Binding-site contacts:
Ligand atom O3 contacts residue THR248 of chain 2.A at 3.7 Å.
Ligand atom C3 contacts residue ASN246 of chain 2.A at 3.9 Å.
Ligand atom C2 contacts residue THR248 of chain 2.A at 4.3 Å.
Ligand atom C5 contacts residue ASN246 of chain 2.A at 3.7 Å.
Ligand atom O6 contacts residue NAG1 of chain 2.B at 3.3 Å.
Ligand atom C6 contacts residue NAG1 of chain 2.B at 3.8 Å.
Ligand atom O5 contacts residue LEU164 of chain 2.A at 3.8 Å.
Ligand atom O4 contacts residue ALA163 of chain 2.A at 4.4 Å.
Ligand atom C6 contacts residue ASN165 of chain 2.A at 4.4 Å.
Ligand atom O5 contacts residue ALA163 of chain 2.A at 4.1 Å.
Ligand atom C4 contacts residue ASN246 of chain 2.A at 4.3 Å.
Ligand atom C3 contacts residue ALA163 of chain 2.A at 4.3 Å (hydrophobic).
Ligand atom C8 contacts residue ARG201 of chain 2.A at 3.4 Å.
Ligand atom O5 contacts residue ASN165 of chain 2.A at 3.7 Å.
Ligand atom O7 contacts residue THR248 of chain 2.A at 3.1 Å.
Ligand atom C5 contacts residue ALA163 of chain 2.A at 4.2 Å (hydrophobic).
Ligand atom O6 contacts residue ASN165 of chain 2.A at 3.4 Å.
Ligand atom C7 contacts residue ASN246 of chain 2.A at 3.5 Å.
Ligand atom O7 contacts residue ASN246 of chain 2.A at 3.7 Å.
Ligand atom N2 contacts residue THR248 of chain 2.A at 4.5 Å.
Ligand atom C8 contacts residue ILE217 of chain 1.A at 4.3 Å (hydrophobic).
Ligand atom C7 contacts residue ARG201 of chain 2.A at 4.1 Å.
Ligand atom O3 contacts residue ALA163 of chain 2.A at 4.4 Å.
Ligand atom C8 contacts residue ASN246 of chain 2.A at 3.9 Å.
Ligand atom O7 contacts residue SER247 of chain 2.A at 3.1 Å.
Ligand atom C1 contacts residue LEU164 of chain 2.A at 3.8 Å (hydrophobic).
Ligand atom N2 contacts residue ASN246 of chain 2.A at 2.9 Å (h-bond).
Ligand atom C7 contacts residue SER247 of chain 2.A at 4.0 Å.
Ligand atom C7 contacts residue THR248 of chain 2.A at 4.0 Å.
Ligand atom C1 contacts residue ASN246 of chain 2.A at 1.4 Å.
Ligand atom O7 contacts residue ARG201 of chain 2.A at 3.8 Å.
Ligand atom C2 contacts residue ASN246 of chain 2.A at 2.6 Å.
Ligand atom C4 contacts residue ALA163 of chain 2.A at 3.6 Å (hydrophobic).
Ligand atom O5 contacts residue ASN246 of chain 2.A at 2.4 Å (h-bond).
Ligand atom C6 contacts residue ALA163 of chain 2.A at 4.1 Å (hydrophobic).
Ligand atom C5 contacts residue NAG1 of chain 2.B at 4.1 Å.
Ligand atom C2 contacts residue ALA163 of chain 2.A at 4.3 Å (hydrophobic).

Sequence of chain 1.A:
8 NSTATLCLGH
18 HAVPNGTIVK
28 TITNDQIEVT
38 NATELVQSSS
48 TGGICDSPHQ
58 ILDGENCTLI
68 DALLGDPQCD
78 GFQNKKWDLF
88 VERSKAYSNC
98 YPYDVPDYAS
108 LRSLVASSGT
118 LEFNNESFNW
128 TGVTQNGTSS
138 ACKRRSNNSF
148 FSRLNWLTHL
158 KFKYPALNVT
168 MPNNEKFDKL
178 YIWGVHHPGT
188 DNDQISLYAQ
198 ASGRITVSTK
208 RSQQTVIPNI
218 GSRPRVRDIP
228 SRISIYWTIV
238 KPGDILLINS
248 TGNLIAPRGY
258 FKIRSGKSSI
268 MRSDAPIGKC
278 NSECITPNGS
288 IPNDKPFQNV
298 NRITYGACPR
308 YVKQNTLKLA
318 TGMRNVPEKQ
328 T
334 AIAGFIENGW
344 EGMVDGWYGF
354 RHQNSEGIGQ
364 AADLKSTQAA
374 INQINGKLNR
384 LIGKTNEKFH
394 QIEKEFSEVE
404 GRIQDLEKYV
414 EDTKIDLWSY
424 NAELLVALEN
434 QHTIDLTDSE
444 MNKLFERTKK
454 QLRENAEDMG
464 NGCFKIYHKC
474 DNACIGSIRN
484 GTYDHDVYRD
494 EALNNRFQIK

Sequence of chain 2.A:
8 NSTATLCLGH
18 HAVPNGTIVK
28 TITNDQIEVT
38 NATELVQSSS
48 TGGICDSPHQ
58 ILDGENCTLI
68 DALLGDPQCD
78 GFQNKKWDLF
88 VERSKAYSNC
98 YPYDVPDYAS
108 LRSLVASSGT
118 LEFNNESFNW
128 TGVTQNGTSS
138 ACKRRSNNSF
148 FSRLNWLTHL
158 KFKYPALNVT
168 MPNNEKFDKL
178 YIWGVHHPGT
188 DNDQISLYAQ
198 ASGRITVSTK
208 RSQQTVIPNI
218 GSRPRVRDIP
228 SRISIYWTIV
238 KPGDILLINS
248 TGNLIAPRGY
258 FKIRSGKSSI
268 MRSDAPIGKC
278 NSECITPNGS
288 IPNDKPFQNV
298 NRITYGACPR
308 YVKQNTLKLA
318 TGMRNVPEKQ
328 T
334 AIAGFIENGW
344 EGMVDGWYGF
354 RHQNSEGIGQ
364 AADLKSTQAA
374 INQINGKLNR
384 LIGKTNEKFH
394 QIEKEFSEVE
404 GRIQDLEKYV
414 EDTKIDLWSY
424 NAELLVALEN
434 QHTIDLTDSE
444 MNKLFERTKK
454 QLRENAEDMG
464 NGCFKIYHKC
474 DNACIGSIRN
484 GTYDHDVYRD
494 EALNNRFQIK

This protein binds this small molecule.
Small molecule (SMILES): CC(=O)N[C@@H]1[C@@H](O)[C@H](O)[C@@H](CO)O[C@H]1O